Sequence of chain 1.A:
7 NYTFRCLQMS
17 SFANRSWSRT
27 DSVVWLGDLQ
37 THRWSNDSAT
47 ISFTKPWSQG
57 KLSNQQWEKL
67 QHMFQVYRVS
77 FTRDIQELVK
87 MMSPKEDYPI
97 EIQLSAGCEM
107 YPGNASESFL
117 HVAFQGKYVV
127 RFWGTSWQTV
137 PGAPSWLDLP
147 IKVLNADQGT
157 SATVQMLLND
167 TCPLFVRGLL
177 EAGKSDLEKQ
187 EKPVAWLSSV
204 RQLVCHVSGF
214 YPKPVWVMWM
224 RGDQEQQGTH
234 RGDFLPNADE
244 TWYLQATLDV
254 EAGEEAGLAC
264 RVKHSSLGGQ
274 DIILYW

Binding-site contacts:
Ligand atom C8 contacts residue TRP129 of chain 1.A at 3.7 Å (hydrophobic).
Ligand atom C7 contacts residue GLN161 of chain 1.A at 3.4 Å.
Ligand atom C3 contacts residue GLY130 of chain 1.A at 3.8 Å.
Ligand atom C2 contacts residue GLN161 of chain 1.A at 3.7 Å.
Ligand atom O4 contacts residue SER114 of chain 1.A at 2.6 Å (h-bond).
Ligand atom C1 contacts residue THR131 of chain 1.A at 4.0 Å.
Ligand atom C6 contacts residue GLY130 of chain 1.A at 3.4 Å.
Ligand atom O4 contacts residue THR131 of chain 1.A at 3.7 Å.
Ligand atom C3 contacts residue SER114 of chain 1.A at 4.0 Å.
Ligand atom C7 contacts residue ASN165 of chain 1.A at 3.1 Å.
Ligand atom O3 contacts residue SER114 of chain 1.A at 3.1 Å (h-bond).
Ligand atom O5 contacts residue GLY130 of chain 1.A at 3.1 Å (h-bond).
Ligand atom C7 contacts residue GLY130 of chain 1.A at 3.7 Å.
Ligand atom C2 contacts residue ASN165 of chain 1.A at 2.5 Å.
Ligand atom C5 contacts residue ASN165 of chain 1.A at 3.7 Å.
Ligand atom O4 contacts residue TRP129 of chain 1.A at 3.4 Å.
Ligand atom C4 contacts residue GLY130 of chain 1.A at 3.9 Å.
Ligand atom C6 contacts residue PHE128 of chain 1.A at 4.0 Å (hydrophobic).
Ligand atom N2 contacts residue ASN165 of chain 1.A at 3.0 Å (h-bond).
Ligand atom C2 contacts residue THR131 of chain 1.A at 4.0 Å.
Ligand atom O5 contacts residue ASN165 of chain 1.A at 2.4 Å (h-bond).
Ligand atom N2 contacts residue GLN161 of chain 1.A at 2.7 Å (h-bond).
Ligand atom O7 contacts residue GLY130 of chain 1.A at 3.4 Å.
Ligand atom O3 contacts residue GLU113 of chain 1.A at 4.0 Å.
Ligand atom C1 contacts residue ASN165 of chain 1.A at 1.4 Å.
Ligand atom C3 contacts residue ASN165 of chain 1.A at 3.9 Å.
Ligand atom C6 contacts residue GLY130 of chain 1.A at 4.0 Å.
Ligand atom O4 contacts residue GLY130 of chain 1.A at 3.6 Å.
Ligand atom C5 contacts residue GLY130 of chain 1.A at 3.9 Å.
Ligand atom C4 contacts residue ASN165 of chain 1.A at 4.1 Å.
Ligand atom C4 contacts residue SER114 of chain 1.A at 3.5 Å.
Ligand atom C5 contacts residue ASN165 of chain 1.A at 3.7 Å.
Ligand atom O3 contacts residue GLN161 of chain 1.A at 3.9 Å.
Ligand atom C8 contacts residue GLN161 of chain 1.A at 3.3 Å.
Ligand atom C2 contacts residue TRP129 of chain 1.A at 4.0 Å (hydrophobic).
Ligand atom C3 contacts residue GLN161 of chain 1.A at 3.7 Å.
Ligand atom C5 contacts residue GLY130 of chain 1.A at 3.6 Å.
Ligand atom O7 contacts residue ASN165 of chain 1.A at 2.7 Å (h-bond).
Ligand atom O5 contacts residue THR131 of chain 1.A at 3.5 Å (h-bond).
Ligand atom C6 contacts residue LEU164 of chain 1.A at 3.8 Å (hydrophobic).

This small molecule binds to this protein.
Small molecule (SMILES): CC(=O)N[C@H]1[C@H](O[C@H]2[C@H](O)[C@@H](NC(C)=O)CO[C@@H]2CO[C@@H]2O[C@@H](C)[C@@H](O)[C@@H](O)[C@@H]2O)O[C@H](CO)[C@@H](O)[C@@H]1O